Binding-site contacts:
Ligand atom C8 contacts residue PRO115 of chain 1.P at 3.9 Å (hydrophobic).
Ligand atom C3 contacts residue TRP257 of chain 1.P at 3.9 Å (hydrophobic).
Ligand atom C19 contacts residue TRP256 of chain 1.P at 3.7 Å (hydrophobic).
Ligand atom O5 contacts residue TRP256 of chain 1.P at 3.5 Å (h-bond).
Ligand atom C18 contacts residue TRP256 of chain 1.P at 3.6 Å (hydrophobic).
Ligand atom C57 contacts residue SER259 of chain 1.P at 4.3 Å.
Ligand atom O7 contacts residue SER259 of chain 1.P at 4.1 Å.
Ligand atom C8 contacts residue TRP114 of chain 1.P at 3.3 Å (hydrophobic).
Ligand atom C9 contacts residue SER259 of chain 1.P at 3.5 Å.
Ligand atom C11 contacts residue SER259 of chain 1.P at 3.5 Å.
Ligand atom C25 contacts residue TRP256 of chain 1.P at 4.0 Å (hydrophobic).
Ligand atom O1 contacts residue SER259 of chain 1.P at 3.0 Å (h-bond).
Ligand atom O16 contacts residue TRP257 of chain 1.P at 3.7 Å.
Ligand atom C6 contacts residue TRP256 of chain 1.P at 4.2 Å (hydrophobic).
Ligand atom C2 contacts residue TRP257 of chain 1.P at 3.8 Å (hydrophobic).
Ligand atom C25 contacts residue VAL252 of chain 1.P at 3.6 Å (hydrophobic).
Ligand atom C4 contacts residue TRP256 of chain 1.P at 4.4 Å (hydrophobic).
Ligand atom C1 contacts residue TRP257 of chain 1.P at 3.7 Å (hydrophobic).
Ligand atom O6 contacts residue SER259 of chain 1.P at 2.5 Å (h-bond).
Ligand atom O16 contacts residue TRP256 of chain 1.P at 3.8 Å.
Ligand atom C28 contacts residue VAL252 of chain 1.P at 4.5 Å (hydrophobic).
Ligand atom C22 contacts residue TRP256 of chain 1.P at 3.9 Å (hydrophobic).
Ligand atom C7 contacts residue TRP114 of chain 1.P at 3.9 Å (hydrophobic).
Ligand atom C5 contacts residue SER259 of chain 1.P at 4.4 Å.
Ligand atom C10 contacts residue SER259 of chain 1.P at 3.3 Å.
Ligand atom C34 contacts residue TRP256 of chain 1.P at 4.4 Å (hydrophobic).
Ligand atom O6 contacts residue PRO115 of chain 1.P at 3.4 Å.
Ligand atom O49 contacts residue TRP257 of chain 1.P at 4.1 Å.
Ligand atom O2 contacts residue TRP114 of chain 1.P at 2.6 Å (h-bond).
Ligand atom O2 contacts residue SER259 of chain 1.P at 4.5 Å.
Ligand atom C6 contacts residue TRP257 of chain 1.P at 4.4 Å (hydrophobic).
Ligand atom C57 contacts residue TRP256 of chain 1.P at 4.3 Å (hydrophobic).
Ligand atom O2 contacts residue PRO115 of chain 1.P at 3.5 Å.
Ligand atom O4 contacts residue TRP114 of chain 1.P at 3.3 Å (h-bond).
Ligand atom C3 contacts residue TRP256 of chain 1.P at 4.0 Å (hydrophobic).
Ligand atom C8 contacts residue SER259 of chain 1.P at 3.5 Å.
Ligand atom O55 contacts residue TRP257 of chain 1.P at 3.0 Å (h-bond).
Ligand atom C3 contacts residue SER259 of chain 1.P at 4.3 Å.

Sequence of chain 1.P:
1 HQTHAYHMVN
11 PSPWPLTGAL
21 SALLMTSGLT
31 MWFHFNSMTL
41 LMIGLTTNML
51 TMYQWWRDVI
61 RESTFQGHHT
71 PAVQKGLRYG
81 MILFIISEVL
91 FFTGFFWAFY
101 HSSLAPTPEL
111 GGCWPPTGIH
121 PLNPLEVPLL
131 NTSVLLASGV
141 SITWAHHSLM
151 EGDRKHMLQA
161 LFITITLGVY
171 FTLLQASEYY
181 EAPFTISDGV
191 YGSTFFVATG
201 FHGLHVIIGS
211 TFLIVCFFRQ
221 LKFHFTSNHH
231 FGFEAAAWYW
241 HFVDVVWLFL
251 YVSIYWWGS

This small molecule binds to this protein.
Small molecule (SMILES): CCCCCCCCCCO[C@@H]1O[C@H](CO)[C@@H](O[C@H]2O[C@H](CO)[C@@H](O)[C@H](O)[C@H]2O)[C@H](O)[C@H]1O